The small molecule below binds the protein below.
Small molecule (SMILES): CC(=O)N[C@H]1[C@H](O[C@H]2[C@H](O)[C@@H](NC(C)=O)CO[C@@H]2CO)O[C@H](CO)[C@@H](O)[C@@H]1O

Sequence of chain 1.D:
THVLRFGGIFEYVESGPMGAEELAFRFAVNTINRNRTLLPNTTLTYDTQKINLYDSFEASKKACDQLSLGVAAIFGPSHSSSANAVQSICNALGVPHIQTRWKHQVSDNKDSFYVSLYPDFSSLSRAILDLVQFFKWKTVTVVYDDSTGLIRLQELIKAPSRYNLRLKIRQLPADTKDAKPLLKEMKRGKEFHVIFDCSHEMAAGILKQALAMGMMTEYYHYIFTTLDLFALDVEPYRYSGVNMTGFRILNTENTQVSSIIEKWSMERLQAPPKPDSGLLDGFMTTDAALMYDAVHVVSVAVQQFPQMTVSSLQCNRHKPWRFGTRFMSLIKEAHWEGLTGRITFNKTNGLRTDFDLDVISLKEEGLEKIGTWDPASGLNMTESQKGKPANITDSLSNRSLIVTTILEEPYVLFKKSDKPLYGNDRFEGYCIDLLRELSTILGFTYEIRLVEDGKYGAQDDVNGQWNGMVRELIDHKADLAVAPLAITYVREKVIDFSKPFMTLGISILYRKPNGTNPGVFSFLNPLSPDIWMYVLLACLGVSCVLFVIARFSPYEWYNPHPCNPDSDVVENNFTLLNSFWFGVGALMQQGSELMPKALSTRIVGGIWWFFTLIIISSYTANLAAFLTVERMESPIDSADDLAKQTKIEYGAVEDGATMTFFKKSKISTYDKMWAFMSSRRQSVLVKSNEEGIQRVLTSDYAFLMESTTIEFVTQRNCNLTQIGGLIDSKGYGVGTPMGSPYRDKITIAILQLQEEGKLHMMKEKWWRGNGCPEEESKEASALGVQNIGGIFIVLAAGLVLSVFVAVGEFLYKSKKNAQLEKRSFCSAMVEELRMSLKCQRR

Binding-site contacts:
Ligand atom C6 contacts residue ASN73 of chain 1.D at 3.6 Å.
Ligand atom O5 contacts residue ASN73 of chain 1.D at 2.5 Å (h-bond).
Ligand atom C2 contacts residue ASN73 of chain 1.D at 2.4 Å.
Ligand atom N2 contacts residue ASN73 of chain 1.D at 3.6 Å.
Ligand atom C8 contacts residue ASN73 of chain 1.D at 4.3 Å.
Ligand atom O3 contacts residue ASN73 of chain 1.D at 3.1 Å (h-bond).
Ligand atom C1 contacts residue ASN73 of chain 1.D at 1.4 Å.
Ligand atom C5 contacts residue ASN73 of chain 1.D at 3.4 Å.
Ligand atom C3 contacts residue ASN73 of chain 1.D at 3.2 Å.
Ligand atom O6 contacts residue PRO72 of chain 1.D at 4.4 Å.
Ligand atom O6 contacts residue ASN73 of chain 1.D at 3.0 Å (h-bond).
Ligand atom C4 contacts residue ASN73 of chain 1.D at 3.9 Å.
Ligand atom C6 contacts residue PRO72 of chain 1.D at 3.8 Å (hydrophobic).
Ligand atom C7 contacts residue ASN73 of chain 1.D at 4.4 Å.